Sequence of chain 1.H:
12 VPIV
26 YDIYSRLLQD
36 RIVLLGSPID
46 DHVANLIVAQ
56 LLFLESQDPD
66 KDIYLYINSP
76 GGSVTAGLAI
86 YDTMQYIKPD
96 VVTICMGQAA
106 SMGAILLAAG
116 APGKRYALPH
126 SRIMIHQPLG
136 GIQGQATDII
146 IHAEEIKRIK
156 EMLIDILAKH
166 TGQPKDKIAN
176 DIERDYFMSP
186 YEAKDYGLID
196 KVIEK

Binding-site contacts:
Ligand atom C1 contacts residue SER106 of chain 1.H at 1.3 Å.
Ligand atom C5 contacts residue GLY77 of chain 1.H at 3.8 Å.
Ligand atom O3 contacts residue MET107 of chain 1.H at 2.9 Å (h-bond).
Ligand atom C9 contacts residue GLY77 of chain 1.H at 3.1 Å.
Ligand atom C11 contacts residue VAL79 of chain 1.H at 3.7 Å (hydrophobic).
Ligand atom C24 contacts residue ARG127 of chain 1.I at 3.9 Å.
Ligand atom C4 contacts residue GLY77 of chain 1.H at 3.9 Å.
Ligand atom O12 contacts residue PRO133 of chain 1.H at 3.3 Å.
Ligand atom C42 contacts residue PRO133 of chain 1.H at 3.9 Å (hydrophobic).
Ligand atom C11 contacts residue GLY77 of chain 1.H at 3.6 Å.
Ligand atom C23 contacts residue LEU134 of chain 1.H at 3.8 Å (hydrophobic).
Ligand atom O3 contacts residue SER106 of chain 1.H at 2.2 Å (h-bond).
Ligand atom C4 contacts residue HIS131 of chain 1.H at 3.5 Å.
Ligand atom C22 contacts residue LEU134 of chain 1.H at 3.8 Å (hydrophobic).
Ligand atom N20 contacts residue LEU134 of chain 1.H at 3.0 Å (h-bond).
Ligand atom C18 contacts residue LEU134 of chain 1.H at 3.6 Å (hydrophobic).
Ligand atom O12 contacts residue LEU134 of chain 1.H at 2.8 Å (h-bond).
Ligand atom O19 contacts residue SER78 of chain 1.H at 3.5 Å.
Ligand atom C4 contacts residue SER106 of chain 1.H at 2.4 Å.
Ligand atom C7 contacts residue SER106 of chain 1.H at 3.4 Å.
Ligand atom C18 contacts residue VAL79 of chain 1.H at 3.8 Å (hydrophobic).
Ligand atom O10 contacts residue MET107 of chain 1.H at 3.6 Å.
Ligand atom C7 contacts residue HIS131 of chain 1.H at 3.2 Å.
Ligand atom O3 contacts residue GLY76 of chain 1.H at 3.4 Å.
Ligand atom C14 contacts residue LEU134 of chain 1.H at 3.3 Å (hydrophobic).
Ligand atom C6 contacts residue GLY77 of chain 1.H at 3.7 Å.
Ligand atom C5 contacts residue SER106 of chain 1.H at 3.3 Å.
Ligand atom C23 contacts residue VAL79 of chain 1.H at 3.7 Å (hydrophobic).
Ligand atom N13 contacts residue GLY77 of chain 1.H at 3.0 Å (h-bond).
Ligand atom O10 contacts residue SER106 of chain 1.H at 3.2 Å (h-bond).
Ligand atom C1 contacts residue HIS131 of chain 1.H at 3.7 Å.
Ligand atom C42 contacts residue ILE151 of chain 1.H at 3.3 Å (hydrophobic).
Ligand atom O19 contacts residue VAL79 of chain 1.H at 2.9 Å (h-bond).
Ligand atom O10 contacts residue VAL79 of chain 1.H at 3.4 Å.
Ligand atom C42 contacts residue ILE154 of chain 1.H at 3.2 Å (hydrophobic).
Ligand atom C1 contacts residue MET107 of chain 1.H at 3.4 Å (hydrophobic).
Ligand atom C9 contacts residue VAL79 of chain 1.H at 3.9 Å (hydrophobic).
Ligand atom O3 contacts residue GLY77 of chain 1.H at 3.0 Å (h-bond).
Ligand atom O12 contacts residue VAL79 of chain 1.H at 3.9 Å.
Ligand atom C9 contacts residue SER106 of chain 1.H at 3.4 Å.

A small-molecule ligand and the protein it binds are described below.
Small molecule (SMILES): CC[C@H](C)[C@H](NC(=O)[C@@H](NC(=O)[C@H](O)[C@@H](C=O)C(C)C)C(C)C)C(=O)O

Sequence of chain 1.I:
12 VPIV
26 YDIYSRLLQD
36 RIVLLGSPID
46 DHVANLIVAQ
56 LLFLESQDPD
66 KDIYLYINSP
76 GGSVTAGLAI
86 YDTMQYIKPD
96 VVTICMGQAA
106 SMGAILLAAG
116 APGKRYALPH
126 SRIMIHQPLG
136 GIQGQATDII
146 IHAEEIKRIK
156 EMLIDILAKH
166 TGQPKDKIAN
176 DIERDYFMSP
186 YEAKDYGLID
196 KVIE